Binding-site contacts:
Ligand atom O34 contacts residue ASP145 of chain 1.Z at 3.4 Å.
Ligand atom C17 contacts residue ALA20 of chain 1.Y at 3.6 Å (hydrophobic).
Ligand atom O30 contacts residue ALA49 of chain 1.Y at 3.0 Å (h-bond).
Ligand atom C37 contacts residue MES1 of chain 1.PA at 3.9 Å.
Ligand atom O4 contacts residue PRO146 of chain 1.Z at 3.5 Å.
Ligand atom C15 contacts residue VAL31 of chain 1.Y at 3.7 Å (hydrophobic).
Ligand atom C39 contacts residue GLY48 of chain 1.Y at 3.8 Å.
Ligand atom C28 contacts residue THR21 of chain 1.Y at 3.7 Å.
Ligand atom C20 contacts residue LYS33 of chain 1.Y at 3.9 Å.
Ligand atom C14 contacts residue LYS32 of chain 1.Y at 3.5 Å.
Ligand atom C39 contacts residue GLY47 of chain 1.Y at 3.8 Å.
Ligand atom C20 contacts residue MET45 of chain 1.Y at 3.8 Å (hydrophobic).
Ligand atom O24 contacts residue ALA20 of chain 1.Y at 3.1 Å.
Ligand atom O30 contacts residue GLY48 of chain 1.Y at 3.9 Å.
Ligand atom C31 contacts residue THR21 of chain 1.Y at 3.6 Å.
Ligand atom C29 contacts residue THR21 of chain 1.Y at 3.8 Å.
Ligand atom C25 contacts residue GLY47 of chain 1.Y at 3.5 Å.
Ligand atom C15 contacts residue ALA49 of chain 1.Y at 3.9 Å (hydrophobic).
Ligand atom C41 contacts residue GLY48 of chain 1.Y at 3.7 Å.
Ligand atom N27 contacts residue THR21 of chain 1.Y at 2.9 Å (h-bond).
Ligand atom C21 contacts residue GLY47 of chain 1.Y at 3.6 Å.
Ligand atom C40 contacts residue GLY48 of chain 1.Y at 3.6 Å.
Ligand atom O10 contacts residue ARG120 of chain 1.Z at 3.9 Å.
Ligand atom N32 contacts residue ASP145 of chain 1.Z at 3.3 Å (salt-bridge).
Ligand atom C35 contacts residue ALA20 of chain 1.Y at 3.3 Å (hydrophobic).
Ligand atom C23 contacts residue GLY47 of chain 1.Y at 3.5 Å.
Ligand atom C40 contacts residue SER96 of chain 1.Y at 3.5 Å.
Ligand atom C26 contacts residue THR21 of chain 1.Y at 3.5 Å.
Ligand atom C2 contacts residue PRO146 of chain 1.Z at 3.9 Å (hydrophobic).
Ligand atom C17 contacts residue ALA49 of chain 1.Y at 3.6 Å (hydrophobic).
Ligand atom C21 contacts residue THR1 of chain 1.Y at 3.1 Å.
Ligand atom C16 contacts residue ALA49 of chain 1.Y at 3.4 Å (hydrophobic).
Ligand atom C16 contacts residue VAL31 of chain 1.Y at 3.2 Å (hydrophobic).
Ligand atom C5 contacts residue TYR125 of chain 1.Z at 3.0 Å (hydrophobic).
Ligand atom C17 contacts residue VAL31 of chain 1.Y at 3.7 Å (hydrophobic).
Ligand atom C25 contacts residue THR21 of chain 1.Y at 3.7 Å.
Ligand atom C39 contacts residue SER96 of chain 1.Y at 3.7 Å.
Ligand atom O24 contacts residue THR21 of chain 1.Y at 3.0 Å (h-bond).
Ligand atom C33 contacts residue ASP145 of chain 1.Z at 3.6 Å.
Ligand atom N22 contacts residue GLY47 of chain 1.Y at 2.7 Å (h-bond).

A small-molecule ligand and the protein it binds are described below.
Small molecule (SMILES): COc1ccc2c(c1)[C@H](CC(=O)N[C@H](C(=O)N[C@@H](CCc1ccccc1)C(=O)NCc1ccc(C)cc1)[C@@H](C)O)CC2=O

Sequence of chain 1.Z:
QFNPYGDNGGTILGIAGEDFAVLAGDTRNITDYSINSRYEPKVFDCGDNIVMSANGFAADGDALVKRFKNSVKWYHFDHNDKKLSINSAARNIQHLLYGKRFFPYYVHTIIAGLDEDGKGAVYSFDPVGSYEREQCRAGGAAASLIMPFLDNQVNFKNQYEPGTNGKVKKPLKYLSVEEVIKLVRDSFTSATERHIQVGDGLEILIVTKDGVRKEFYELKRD

Sequence of chain 1.Y:
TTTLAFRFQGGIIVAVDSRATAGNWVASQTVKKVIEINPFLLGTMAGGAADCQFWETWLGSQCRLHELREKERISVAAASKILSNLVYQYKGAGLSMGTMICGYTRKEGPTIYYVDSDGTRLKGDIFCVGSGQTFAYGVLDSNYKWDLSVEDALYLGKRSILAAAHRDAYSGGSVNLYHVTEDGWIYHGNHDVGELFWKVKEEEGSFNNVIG